Sequence of chain 1.A:
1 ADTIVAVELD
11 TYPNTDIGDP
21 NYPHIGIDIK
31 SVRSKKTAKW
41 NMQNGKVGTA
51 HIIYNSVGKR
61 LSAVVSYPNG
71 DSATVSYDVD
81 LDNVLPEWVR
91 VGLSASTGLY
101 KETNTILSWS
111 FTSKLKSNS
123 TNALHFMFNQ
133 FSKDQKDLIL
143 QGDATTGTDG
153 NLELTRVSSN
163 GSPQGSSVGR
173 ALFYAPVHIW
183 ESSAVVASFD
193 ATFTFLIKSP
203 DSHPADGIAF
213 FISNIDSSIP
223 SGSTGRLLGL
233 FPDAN

Binding-site contacts:
Ligand atom O4 contacts residue TYR12 of chain 1.A at 3.8 Å.
Ligand atom C4 contacts residue ARG228 of chain 1.A at 3.6 Å.
Ligand atom C6 contacts residue ALA207 of chain 1.A at 3.8 Å (hydrophobic).
Ligand atom C6 contacts residue ASP208 of chain 1.A at 3.6 Å.
Ligand atom O6 contacts residue GLY98 of chain 1.A at 3.3 Å.
Ligand atom C6 contacts residue LEU99 of chain 1.A at 4.0 Å (hydrophobic).
Ligand atom C6 contacts residue TYR12 of chain 1.A at 3.6 Å (hydrophobic).
Ligand atom C6 contacts residue TYR100 of chain 1.A at 3.8 Å (hydrophobic).
Ligand atom O5 contacts residue LEU99 of chain 1.A at 2.9 Å (h-bond).
Ligand atom O2 contacts residue GLY227 of chain 1.A at 3.6 Å.
Ligand atom C3 contacts residue ASN14 of chain 1.A at 4.0 Å.
Ligand atom O2 contacts residue LEU99 of chain 1.A at 3.6 Å.
Ligand atom C4 contacts residue ASP208 of chain 1.A at 3.2 Å.
Ligand atom C4 contacts residue GLY227 of chain 1.A at 3.6 Å.
Ligand atom O4 contacts residue ARG228 of chain 1.A at 3.2 Å.
Ligand atom C5 contacts residue LEU99 of chain 1.A at 4.1 Å (hydrophobic).
Ligand atom C5 contacts residue TYR12 of chain 1.A at 4.0 Å (hydrophobic).
Ligand atom C5 contacts residue ASP208 of chain 1.A at 4.0 Å.
Ligand atom O2 contacts residue GLY98 of chain 1.A at 3.1 Å.
Ligand atom C4 contacts residue ASN14 of chain 1.A at 3.7 Å.
Ligand atom O3 contacts residue ARG228 of chain 1.A at 2.8 Å (salt-bridge).
Ligand atom O6 contacts residue ALA207 of chain 1.A at 3.3 Å.
Ligand atom O6 contacts residue ASP208 of chain 1.A at 2.7 Å (salt-bridge).
Ligand atom C3 contacts residue GLY227 of chain 1.A at 4.0 Å.
Ligand atom C5 contacts residue LEU99 of chain 1.A at 4.0 Å (hydrophobic).
Ligand atom O5 contacts residue GLY98 of chain 1.A at 3.8 Å.
Ligand atom C1 contacts residue LEU99 of chain 1.A at 3.5 Å (hydrophobic).
Ligand atom C6 contacts residue TYR12 of chain 1.A at 4.2 Å (hydrophobic).
Ligand atom O5 contacts residue LEU99 of chain 1.A at 4.2 Å.
Ligand atom O4 contacts residue ASN14 of chain 1.A at 2.6 Å (h-bond).
Ligand atom O4 contacts residue GLY227 of chain 1.A at 3.9 Å.
Ligand atom C3 contacts residue ARG228 of chain 1.A at 3.8 Å.
Ligand atom C6 contacts residue LEU99 of chain 1.A at 3.7 Å (hydrophobic).
Ligand atom C4 contacts residue LEU99 of chain 1.A at 3.9 Å (hydrophobic).
Ligand atom O2 contacts residue LEU99 of chain 1.A at 4.2 Å.
Ligand atom O6 contacts residue LEU99 of chain 1.A at 3.2 Å (h-bond).
Ligand atom O6 contacts residue TYR12 of chain 1.A at 4.2 Å.
Ligand atom O4 contacts residue ASP208 of chain 1.A at 2.4 Å (salt-bridge).
Ligand atom O3 contacts residue GLY227 of chain 1.A at 3.3 Å.
Ligand atom O6 contacts residue TYR100 of chain 1.A at 3.0 Å (h-bond).

The small molecule below binds the protein below.
Small molecule (SMILES): CO[C@@H]1O[C@H](CO)[C@@H](O[C@H]2O[C@H](CO)[C@@H](O)[C@H](O)[C@@H]2O)[C@H](O)[C@@H]1O